Binding-site contacts:
Ligand atom C8 contacts residue GLY7 of chain 1.C at 3.7 Å.
Ligand atom C8 contacts residue PHE6 of chain 1.C at 3.5 Å (hydrophobic).
Ligand atom C7 contacts residue ASN11 of chain 1.C at 3.9 Å.
Ligand atom N2 contacts residue PHE10 of chain 1.C at 4.5 Å.
Ligand atom N2 contacts residue GLY7 of chain 1.C at 4.4 Å.
Ligand atom C3 contacts residue ASN11 of chain 1.C at 3.8 Å.
Ligand atom C8 contacts residue LEU36 of chain 1.C at 4.2 Å (hydrophobic).
Ligand atom C2 contacts residue ASN11 of chain 1.C at 2.4 Å.
Ligand atom C4 contacts residue ASN11 of chain 1.C at 4.2 Å.
Ligand atom O7 contacts residue ASN11 of chain 1.C at 4.3 Å.
Ligand atom C5 contacts residue ASN11 of chain 1.C at 3.7 Å.
Ligand atom O5 contacts residue ASN11 of chain 1.C at 2.4 Å (h-bond).
Ligand atom O7 contacts residue GLY7 of chain 1.C at 3.8 Å.
Ligand atom C7 contacts residue GLY7 of chain 1.C at 3.8 Å.
Ligand atom C8 contacts residue PHE10 of chain 1.C at 3.7 Å (hydrophobic).
Ligand atom C1 contacts residue ASN11 of chain 1.C at 1.4 Å.
Ligand atom N2 contacts residue ASN11 of chain 1.C at 2.9 Å (h-bond).
Ligand atom C7 contacts residue PHE6 of chain 1.C at 4.3 Å (hydrophobic).

The protein below binds the small molecule below.
Small molecule (SMILES): CC(=O)N[C@@H]1[C@@H](O)[C@H](O)[C@@H](CO)O[C@H]1O

Sequence of chain 1.C:
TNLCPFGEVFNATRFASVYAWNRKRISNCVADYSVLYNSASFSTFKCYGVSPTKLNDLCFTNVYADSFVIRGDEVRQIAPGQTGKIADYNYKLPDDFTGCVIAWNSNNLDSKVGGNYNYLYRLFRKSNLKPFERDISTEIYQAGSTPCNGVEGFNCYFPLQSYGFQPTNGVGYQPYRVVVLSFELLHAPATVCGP